Binding-site contacts:
Ligand atom C10 contacts residue LEU321 of chain 1.A at 3.8 Å (hydrophobic).
Ligand atom C2 contacts residue LEU193 of chain 1.A at 3.7 Å (hydrophobic).
Ligand atom N11 contacts residue VAL201 of chain 1.A at 4.1 Å.
Ligand atom C8 contacts residue VAL201 of chain 1.A at 4.1 Å (hydrophobic).
Ligand atom O3' contacts residue LYS479 of chain 1.A at 3.3 Å (salt-bridge).
Ligand atom O5' contacts residue GLY196 of chain 1.A at 4.1 Å.
Ligand atom N9 contacts residue LEU321 of chain 1.A at 4.1 Å.
Ligand atom O2' contacts residue ASP271 of chain 1.A at 3.2 Å (salt-bridge).
Ligand atom O12 contacts residue MET264 of chain 1.A at 3.3 Å.
Ligand atom O3' contacts residue ASP271 of chain 1.A at 3.2 Å (salt-bridge).
Ligand atom C6 contacts residue MET267 of chain 1.A at 4.0 Å (hydrophobic).
Ligand atom N6 contacts residue ILE266 of chain 1.A at 4.1 Å.
Ligand atom N6 contacts residue THR265 of chain 1.A at 3.2 Å (h-bond).
Ligand atom C2' contacts residue LEU321 of chain 1.A at 4.0 Å (hydrophobic).
Ligand atom C4' contacts residue GLY194 of chain 1.A at 3.9 Å.
Ligand atom C2' contacts residue LEU193 of chain 1.A at 4.0 Å (hydrophobic).
Ligand atom C6 contacts residue LEU321 of chain 1.A at 4.0 Å (hydrophobic).
Ligand atom C3' contacts residue GLU318 of chain 1.A at 3.4 Å.
Ligand atom O3' contacts residue GLU318 of chain 1.A at 3.0 Å (salt-bridge).
Ligand atom C4' contacts residue LYS479 of chain 1.A at 4.0 Å.
Ligand atom O2' contacts residue LYS479 of chain 1.A at 3.8 Å.
Ligand atom O12 contacts residue LEU321 of chain 1.A at 3.7 Å.
Ligand atom O4' contacts residue GLY194 of chain 1.A at 3.7 Å.
Ligand atom C5 contacts residue LEU321 of chain 1.A at 3.6 Å (hydrophobic).
Ligand atom C2 contacts residue MET267 of chain 1.A at 3.2 Å (hydrophobic).
Ligand atom N1 contacts residue MET267 of chain 1.A at 3.3 Å (h-bond).
Ligand atom N6 contacts residue MET267 of chain 1.A at 3.8 Å.
Ligand atom N6 contacts residue LEU321 of chain 1.A at 4.1 Å.
Ligand atom C5' contacts residue ARG195 of chain 1.A at 4.0 Å.
Ligand atom C7 contacts residue VAL201 of chain 1.A at 4.0 Å (hydrophobic).
Ligand atom C7 contacts residue LEU321 of chain 1.A at 3.6 Å (hydrophobic).
Ligand atom C1' contacts residue LEU193 of chain 1.A at 3.5 Å (hydrophobic).
Ligand atom N6 contacts residue ALA214 of chain 1.A at 3.5 Å.
Ligand atom C8 contacts residue LEU321 of chain 1.A at 4.1 Å (hydrophobic).
Ligand atom C4' contacts residue LEU193 of chain 1.A at 4.1 Å (hydrophobic).
Ligand atom O4' contacts residue LEU193 of chain 1.A at 3.7 Å.
Ligand atom N3 contacts residue LEU193 of chain 1.A at 3.9 Å.
Ligand atom C2' contacts residue ASP271 of chain 1.A at 4.0 Å.
Ligand atom O2' contacts residue LEU193 of chain 1.A at 3.2 Å (h-bond).
Ligand atom C6 contacts residue ALA214 of chain 1.A at 3.8 Å (hydrophobic).

Sequence of chain 1.A:
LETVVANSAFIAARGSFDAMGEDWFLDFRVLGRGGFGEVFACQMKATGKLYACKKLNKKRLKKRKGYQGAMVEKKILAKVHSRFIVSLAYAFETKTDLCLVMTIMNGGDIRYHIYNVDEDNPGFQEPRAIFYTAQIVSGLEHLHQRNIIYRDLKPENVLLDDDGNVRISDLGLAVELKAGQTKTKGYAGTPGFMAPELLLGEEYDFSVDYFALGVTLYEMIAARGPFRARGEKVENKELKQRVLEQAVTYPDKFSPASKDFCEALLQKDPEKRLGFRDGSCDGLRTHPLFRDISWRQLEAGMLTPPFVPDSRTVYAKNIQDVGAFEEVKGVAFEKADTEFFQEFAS

This small molecule binds to this protein.
Small molecule (SMILES): NC(=O)c1cn([C@@H]2O[C@H](CO)[C@@H](O)[C@H]2O)c2ncnc(N)c12